Binding-site contacts:
Ligand atom C1 contacts residue ASN222 of chain 1.A at 3.1 Å.
Ligand atom C2 contacts residue ASN222 of chain 1.A at 4.1 Å.
Ligand atom O5 contacts residue ASN222 of chain 1.A at 4.0 Å.
Ligand atom N2 contacts residue ASN222 of chain 1.A at 4.0 Å.
Ligand atom C7 contacts residue ASN222 of chain 1.A at 4.3 Å.

Sequence of chain 1.A:
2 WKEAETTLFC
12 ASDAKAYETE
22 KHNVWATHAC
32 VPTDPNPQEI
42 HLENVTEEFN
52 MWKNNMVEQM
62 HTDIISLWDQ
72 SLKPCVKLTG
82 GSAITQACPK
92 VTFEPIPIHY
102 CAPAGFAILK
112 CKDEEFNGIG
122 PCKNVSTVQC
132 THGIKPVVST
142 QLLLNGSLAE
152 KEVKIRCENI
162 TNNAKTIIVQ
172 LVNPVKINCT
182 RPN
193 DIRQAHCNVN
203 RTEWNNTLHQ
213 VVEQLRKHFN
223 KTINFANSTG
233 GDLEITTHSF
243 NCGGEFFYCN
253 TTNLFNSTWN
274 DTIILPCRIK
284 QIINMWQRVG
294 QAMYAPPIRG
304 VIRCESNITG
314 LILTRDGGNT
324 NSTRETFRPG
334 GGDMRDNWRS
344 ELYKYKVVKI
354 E

The protein below binds the small molecule below.
Small molecule (SMILES): CC(=O)N[C@@H]1[C@@H](O)[C@H](O)[C@@H](CO)O[C@H]1O